A protein and the small-molecule ligand that binds it are described below.
Small molecule (SMILES): CCCC[C@H]1C(=O)N(C)CC(=O)N[C@@H](CC(=O)O)C(=O)N[C@@H](C(C)C)C(=O)N(C)[C@@H](Cc2ccccc2)C(=O)N[C@@H](Cc2ccc(O)cc2)C(=O)N(C)CC(=O)N[C@@H](CC2=CN=C3C=CC=CC23)C(=O)N[C@@H](Cc2ccc(O)cc2)C(=O)N[C@@H](CC(C)C)C(=O)N[C@H](C(=O)N[C@@H](CCCCN)C(N)=O)CSCC(=O)N[C@@H](Cc2ccccc2)C(=O)N(C)[C@@H](Cc2ccccc2)C(=O)N1C

Sequence of chain 1.A:
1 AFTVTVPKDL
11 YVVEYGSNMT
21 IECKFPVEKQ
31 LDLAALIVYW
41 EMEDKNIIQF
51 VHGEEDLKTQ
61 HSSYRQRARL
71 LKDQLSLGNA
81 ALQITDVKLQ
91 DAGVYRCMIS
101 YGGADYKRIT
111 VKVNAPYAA

Binding-site contacts:
Ligand atom CD1 contacts residue TYR106 of chain 1.A at 3.5 Å (hydrophobic).
Ligand atom CE1 contacts residue SER100 of chain 1.A at 3.5 Å.
Ligand atom CG contacts residue MET98 of chain 1.A at 3.6 Å (hydrophobic).
Ligand atom C1 contacts residue GLN49 of chain 1.A at 3.7 Å.
Ligand atom SG contacts residue ASP44 of chain 1.A at 3.4 Å (salt-bridge).
Ligand atom CD2 contacts residue TYR106 of chain 1.A at 3.3 Å (hydrophobic).
Ligand atom CE2 contacts residue TYR106 of chain 1.A at 3.5 Å (hydrophobic).
Ligand atom CE2 contacts residue GLN49 of chain 1.A at 3.5 Å.
Ligand atom C contacts residue GLU41 of chain 1.A at 3.7 Å.
Ligand atom CA contacts residue GLU41 of chain 1.A at 3.5 Å.
Ligand atom CG contacts residue TYR106 of chain 1.A at 3.6 Å (hydrophobic).
Ligand atom CD2 contacts residue GLN49 of chain 1.A at 3.5 Å.
Ligand atom CZ contacts residue SER100 of chain 1.A at 3.6 Å.
Ligand atom CB contacts residue GLU41 of chain 1.A at 3.4 Å.
Ligand atom CD2 contacts residue MET98 of chain 1.A at 3.5 Å (hydrophobic).
Ligand atom CA contacts residue GLU41 of chain 1.A at 3.4 Å.
Ligand atom CH2 contacts residue ASP105 of chain 1.A at 3.4 Å.
Ligand atom CE1 contacts residue ILE99 of chain 1.A at 3.5 Å (hydrophobic).
Ligand atom CD1 contacts residue MET98 of chain 1.A at 3.5 Å (hydrophobic).
Ligand atom NE1 contacts residue TYR106 of chain 1.A at 3.5 Å.
Ligand atom CD1 contacts residue MET98 of chain 1.A at 3.6 Å (hydrophobic).
Ligand atom N contacts residue GLU41 of chain 1.A at 2.6 Å (salt-bridge).
Ligand atom CE3 contacts residue TYR106 of chain 1.A at 3.5 Å (hydrophobic).
Ligand atom O contacts residue ARG96 of chain 1.A at 3.3 Å (salt-bridge).
Ligand atom CB contacts residue GLU43 of chain 1.A at 3.6 Å.
Ligand atom N contacts residue GLU41 of chain 1.A at 3.0 Å (salt-bridge).
Ligand atom CG contacts residue TYR39 of chain 1.A at 3.6 Å (hydrophobic).
Ligand atom CB contacts residue TYR39 of chain 1.A at 3.3 Å (hydrophobic).
Ligand atom CE1 contacts residue MET98 of chain 1.A at 3.6 Å (hydrophobic).
Ligand atom C contacts residue GLU41 of chain 1.A at 3.6 Å.
Ligand atom CB contacts residue MET98 of chain 1.A at 3.4 Å (hydrophobic).
Ligand atom CH2 contacts residue ALA104 of chain 1.A at 3.5 Å (hydrophobic).
Ligand atom CZ contacts residue MET98 of chain 1.A at 3.4 Å (hydrophobic).
Ligand atom CB contacts residue TYR39 of chain 1.A at 3.5 Å (hydrophobic).
Ligand atom CE contacts residue ILE37 of chain 1.A at 3.7 Å (hydrophobic).
Ligand atom CB contacts residue MET98 of chain 1.A at 3.5 Å (hydrophobic).
Ligand atom CZ3 contacts residue ASP105 of chain 1.A at 3.3 Å.
Ligand atom O contacts residue ASN46 of chain 1.A at 2.8 Å (h-bond).
Ligand atom CZ contacts residue ILE37 of chain 1.A at 3.7 Å (hydrophobic).
Ligand atom CB contacts residue GLU41 of chain 1.A at 3.1 Å.